The protein below binds the small molecule below.
Small molecule (SMILES): O=C([O-])C(=O)[O-]

Sequence of chain 3.A:
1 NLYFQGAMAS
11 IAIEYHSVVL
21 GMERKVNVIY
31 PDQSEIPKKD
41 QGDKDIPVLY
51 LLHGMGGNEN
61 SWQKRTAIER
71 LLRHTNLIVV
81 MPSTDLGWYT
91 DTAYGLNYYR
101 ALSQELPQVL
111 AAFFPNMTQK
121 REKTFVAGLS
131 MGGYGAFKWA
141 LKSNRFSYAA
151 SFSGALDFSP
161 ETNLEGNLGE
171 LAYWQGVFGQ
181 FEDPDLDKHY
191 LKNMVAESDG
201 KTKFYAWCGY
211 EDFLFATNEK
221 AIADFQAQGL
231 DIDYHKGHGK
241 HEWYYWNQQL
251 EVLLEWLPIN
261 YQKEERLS

Sequence of chain 4.A:
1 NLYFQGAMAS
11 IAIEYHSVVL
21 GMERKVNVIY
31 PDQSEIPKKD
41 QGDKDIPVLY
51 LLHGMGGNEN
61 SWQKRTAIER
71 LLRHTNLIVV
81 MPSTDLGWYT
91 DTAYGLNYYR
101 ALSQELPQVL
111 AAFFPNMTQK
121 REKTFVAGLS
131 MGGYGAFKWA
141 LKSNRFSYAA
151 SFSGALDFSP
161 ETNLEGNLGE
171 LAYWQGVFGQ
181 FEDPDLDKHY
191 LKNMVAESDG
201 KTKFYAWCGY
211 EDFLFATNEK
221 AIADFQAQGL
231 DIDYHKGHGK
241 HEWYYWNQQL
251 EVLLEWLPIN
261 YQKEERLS

Binding-site contacts:
Ligand atom O2 contacts residue SER268 of chain 4.A at 3.4 Å (h-bond).
Ligand atom C2 contacts residue ARG266 of chain 4.A at 3.2 Å.
Ligand atom O4 contacts residue ARG266 of chain 4.A at 3.3 Å (salt-bridge).
Ligand atom C2 contacts residue SER268 of chain 4.A at 3.9 Å.
Ligand atom O2 contacts residue ARG266 of chain 4.A at 2.5 Å (salt-bridge).
Ligand atom C1 contacts residue SER268 of chain 4.A at 4.0 Å.
Ligand atom O3 contacts residue SER268 of chain 4.A at 4.0 Å.
Ligand atom O2 contacts residue LEU267 of chain 4.A at 4.2 Å.
Ligand atom O3 contacts residue ARG266 of chain 4.A at 4.4 Å.
Ligand atom O3 contacts residue TYR244 of chain 3.A at 3.8 Å.
Ligand atom C1 contacts residue ARG266 of chain 4.A at 4.5 Å.